This protein binds this small molecule.
Small molecule (SMILES): O=C(O)Cc1c[nH]c2ccccc12

Sequence of chain 1.A:
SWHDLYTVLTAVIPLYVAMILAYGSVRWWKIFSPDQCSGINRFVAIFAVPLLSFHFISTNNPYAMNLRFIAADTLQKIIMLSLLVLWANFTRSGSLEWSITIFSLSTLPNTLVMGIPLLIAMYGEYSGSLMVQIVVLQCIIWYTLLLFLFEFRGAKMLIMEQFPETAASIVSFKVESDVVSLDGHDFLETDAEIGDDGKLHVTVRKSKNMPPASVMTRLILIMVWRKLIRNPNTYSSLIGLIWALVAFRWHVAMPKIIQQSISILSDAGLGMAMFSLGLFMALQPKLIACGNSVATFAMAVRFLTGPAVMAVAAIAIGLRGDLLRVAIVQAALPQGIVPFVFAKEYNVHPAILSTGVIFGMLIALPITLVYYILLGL

Binding-site contacts:
Ligand atom C17 contacts residue PRO151 of chain 1.A at 3.9 Å (hydrophobic).
Ligand atom C8 contacts residue TYR185 of chain 1.A at 3.6 Å (hydrophobic).
Ligand atom C1 contacts residue LEU154 of chain 1.A at 4.0 Å (hydrophobic).
Ligand atom C3 contacts residue LEU154 of chain 1.A at 3.8 Å (hydrophobic).
Ligand atom O2 contacts residue PRO642 of chain 1.A at 4.0 Å.
Ligand atom N contacts residue VAL177 of chain 1.A at 3.4 Å (h-bond).
Ligand atom O2 contacts residue TYR185 of chain 1.A at 2.6 Å (h-bond).
Ligand atom C18 contacts residue ASN152 of chain 1.A at 3.8 Å.
Ligand atom C7 contacts residue TYR185 of chain 1.A at 3.5 Å (hydrophobic).
Ligand atom C17 contacts residue TYR185 of chain 1.A at 3.6 Å (hydrophobic).
Ligand atom C18 contacts residue GLY639 of chain 1.A at 4.0 Å.
Ligand atom C2 contacts residue LEU154 of chain 1.A at 3.7 Å (hydrophobic).
Ligand atom N contacts residue CYS181 of chain 1.A at 4.1 Å.
Ligand atom C17 contacts residue ASN152 of chain 1.A at 3.7 Å.
Ligand atom C2 contacts residue VAL641 of chain 1.A at 3.6 Å (hydrophobic).
Ligand atom C17 contacts residue THR153 of chain 1.A at 3.6 Å.
Ligand atom O2 contacts residue VAL641 of chain 1.A at 3.2 Å.
Ligand atom C8 contacts residue VAL177 of chain 1.A at 4.0 Å (hydrophobic).
Ligand atom C18 contacts residue VAL641 of chain 1.A at 4.0 Å (hydrophobic).
Ligand atom O3 contacts residue GLY639 of chain 1.A at 3.5 Å.
Ligand atom C3 contacts residue VAL641 of chain 1.A at 3.7 Å (hydrophobic).
Ligand atom C5 contacts residue CYS181 of chain 1.A at 3.6 Å (hydrophobic).
Ligand atom C17 contacts residue LEU154 of chain 1.A at 3.8 Å (hydrophobic).
Ligand atom C7 contacts residue LEU154 of chain 1.A at 3.9 Å (hydrophobic).
Ligand atom C3 contacts residue VAL91 of chain 1.A at 3.4 Å (hydrophobic).
Ligand atom O3 contacts residue ILE640 of chain 1.A at 2.9 Å (h-bond).
Ligand atom C contacts residue VAL177 of chain 1.A at 4.0 Å (hydrophobic).
Ligand atom C4 contacts residue ASN536 of chain 1.A at 3.0 Å.
Ligand atom N contacts residue TYR185 of chain 1.A at 3.9 Å.
Ligand atom C18 contacts residue TYR185 of chain 1.A at 3.3 Å (hydrophobic).
Ligand atom C18 contacts residue ILE640 of chain 1.A at 3.7 Å (hydrophobic).
Ligand atom C1 contacts residue TYR185 of chain 1.A at 4.0 Å (hydrophobic).
Ligand atom C3 contacts residue ASN536 of chain 1.A at 3.2 Å.
Ligand atom O2 contacts residue ILE640 of chain 1.A at 3.7 Å.
Ligand atom C8 contacts residue THR153 of chain 1.A at 3.1 Å.
Ligand atom C7 contacts residue THR153 of chain 1.A at 3.8 Å.
Ligand atom O3 contacts residue VAL641 of chain 1.A at 4.0 Å.
Ligand atom C contacts residue TYR185 of chain 1.A at 3.9 Å (hydrophobic).
Ligand atom C8 contacts residue GLN180 of chain 1.A at 3.4 Å.
Ligand atom O3 contacts residue ASN152 of chain 1.A at 3.1 Å (h-bond).